Sequence of chain 1.D:
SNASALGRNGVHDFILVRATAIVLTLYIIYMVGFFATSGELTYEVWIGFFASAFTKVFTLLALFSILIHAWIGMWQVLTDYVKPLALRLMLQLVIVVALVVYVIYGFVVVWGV

The protein below binds the small molecule below.
Small molecule (SMILES): CCCCCC(C)c1cc([N+](=O)[O-])cc([N+](=O)[O-])c1O

Sequence of chain 1.B:
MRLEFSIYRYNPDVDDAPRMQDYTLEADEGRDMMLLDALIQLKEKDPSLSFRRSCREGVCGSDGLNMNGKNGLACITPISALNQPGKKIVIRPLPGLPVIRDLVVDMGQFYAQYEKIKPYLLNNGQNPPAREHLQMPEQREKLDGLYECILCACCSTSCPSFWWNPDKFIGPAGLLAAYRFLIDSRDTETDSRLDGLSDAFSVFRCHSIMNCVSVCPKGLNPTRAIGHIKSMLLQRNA

Binding-site contacts:
Ligand atom C1 contacts residue TRP164 of chain 1.B at 3.9 Å (hydrophobic).
Ligand atom O41 contacts residue ALA24 of chain 1.C at 3.2 Å.
Ligand atom C3 contacts residue ILE209 of chain 1.B at 3.6 Å (hydrophobic).
Ligand atom O62 contacts residue TYR83 of chain 1.D at 2.8 Å (h-bond).
Ligand atom N4 contacts residue PRO160 of chain 1.B at 3.7 Å.
Ligand atom O1 contacts residue TYR83 of chain 1.D at 2.6 Å (h-bond).
Ligand atom C10 contacts residue TRP163 of chain 1.B at 3.5 Å (hydrophobic).
Ligand atom O41 contacts residue PRO160 of chain 1.B at 4.1 Å.
Ligand atom C4 contacts residue PRO160 of chain 1.B at 3.4 Å (hydrophobic).
Ligand atom C8 contacts residue LEU15 of chain 1.C at 4.1 Å (hydrophobic).
Ligand atom C6 contacts residue PRO160 of chain 1.B at 4.0 Å (hydrophobic).
Ligand atom O42 contacts residue HIS207 of chain 1.B at 3.5 Å.
Ligand atom C13 contacts residue VAL32 of chain 1.C at 4.0 Å (hydrophobic).
Ligand atom C10 contacts residue TRP164 of chain 1.B at 3.8 Å (hydrophobic).
Ligand atom O1 contacts residue TRP164 of chain 1.B at 3.2 Å (h-bond).
Ligand atom C7 contacts residue LEU15 of chain 1.C at 4.1 Å (hydrophobic).
Ligand atom N6 contacts residue ARG31 of chain 1.C at 4.1 Å.
Ligand atom C9 contacts residue TYR83 of chain 1.D at 4.0 Å (hydrophobic).
Ligand atom C11 contacts residue ILE28 of chain 1.C at 3.6 Å (hydrophobic).
Ligand atom C1 contacts residue PRO160 of chain 1.B at 3.8 Å (hydrophobic).
Ligand atom C5 contacts residue PRO160 of chain 1.B at 3.6 Å (hydrophobic).
Ligand atom C10 contacts residue LEU15 of chain 1.C at 3.4 Å (hydrophobic).
Ligand atom O41 contacts residue PHE20 of chain 1.C at 3.3 Å.
Ligand atom N4 contacts residue ALA24 of chain 1.C at 3.4 Å (h-bond).
Ligand atom N6 contacts residue TYR83 of chain 1.D at 3.7 Å.
Ligand atom O62 contacts residue ARG31 of chain 1.C at 3.2 Å (salt-bridge).
Ligand atom O62 contacts residue TRP164 of chain 1.B at 3.5 Å (h-bond).
Ligand atom N4 contacts residue ILE209 of chain 1.B at 3.9 Å.
Ligand atom O61 contacts residue SER27 of chain 1.C at 3.5 Å (h-bond).
Ligand atom O62 contacts residue ASP82 of chain 1.D at 3.8 Å.
Ligand atom C2 contacts residue TYR83 of chain 1.D at 4.0 Å (hydrophobic).
Ligand atom C4 contacts residue ILE28 of chain 1.C at 4.1 Å (hydrophobic).
Ligand atom C5 contacts residue PHE20 of chain 1.C at 4.1 Å (hydrophobic).
Ligand atom O61 contacts residue ALA24 of chain 1.C at 3.1 Å (h-bond).
Ligand atom O61 contacts residue ILE209 of chain 1.B at 2.9 Å.
Ligand atom C12 contacts residue ILE28 of chain 1.C at 3.4 Å (hydrophobic).
Ligand atom C2 contacts residue PRO160 of chain 1.B at 3.6 Å (hydrophobic).
Ligand atom C9 contacts residue ILE28 of chain 1.C at 3.4 Å (hydrophobic).
Ligand atom C1 contacts residue TYR83 of chain 1.D at 3.6 Å (hydrophobic).
Ligand atom C3 contacts residue PRO160 of chain 1.B at 3.6 Å (hydrophobic).

Sequence of chain 1.C:
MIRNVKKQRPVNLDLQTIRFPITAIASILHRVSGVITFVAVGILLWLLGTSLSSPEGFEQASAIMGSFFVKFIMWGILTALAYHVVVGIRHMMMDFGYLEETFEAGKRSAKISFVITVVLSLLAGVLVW